Binding-site contacts:
Ligand atom C3 contacts residue ASP121 of chain 3.A at 3.5 Å.
Ligand atom C4 contacts residue GLY246 of chain 3.A at 3.6 Å.
Ligand atom P contacts residue TYR264 of chain 3.A at 3.8 Å.
Ligand atom O1 contacts residue ASP121 of chain 3.A at 3.4 Å (salt-bridge).
Ligand atom O6 contacts residue LYS274 of chain 3.A at 3.0 Å (salt-bridge).
Ligand atom O3 contacts residue ASP121 of chain 3.A at 2.5 Å (salt-bridge).
Ligand atom C2 contacts residue LYS274 of chain 3.A at 4.0 Å.
Ligand atom O1P contacts residue TYR244 of chain 3.A at 2.7 Å (h-bond).
Ligand atom O2P contacts residue TYR264 of chain 3.A at 2.6 Å (h-bond).
Ligand atom O1 contacts residue GLU280 of chain 3.A at 2.6 Å (salt-bridge).
Ligand atom O6 contacts residue TYR264 of chain 3.A at 3.5 Å.
Ligand atom O4 contacts residue MET248 of chain 3.A at 3.2 Å (h-bond).
Ligand atom P contacts residue TYR244 of chain 3.A at 3.9 Å.
Ligand atom P contacts residue LYS274 of chain 3.A at 4.0 Å.
Ligand atom C5 contacts residue LYS274 of chain 3.A at 3.9 Å.
Ligand atom O3P contacts residue ASN212 of chain 3.A at 3.9 Å.
Ligand atom O3 contacts residue SER247 of chain 3.A at 3.7 Å.
Ligand atom O2P contacts residue ASN212 of chain 3.A at 4.0 Å.
Ligand atom C3 contacts residue MET248 of chain 3.A at 3.6 Å (hydrophobic).
Ligand atom C6 contacts residue LYS274 of chain 3.A at 4.0 Å.
Ligand atom C1 contacts residue GLU280 of chain 3.A at 4.0 Å.
Ligand atom C6 contacts residue GLY246 of chain 3.A at 3.8 Å.
Ligand atom O2P contacts residue LYS274 of chain 3.A at 3.9 Å.
Ligand atom C6 contacts residue TYR244 of chain 3.A at 3.6 Å (hydrophobic).
Ligand atom O4 contacts residue LEU275 of chain 3.A at 4.0 Å.
Ligand atom O1 contacts residue LEU275 of chain 3.A at 4.0 Å.
Ligand atom C1 contacts residue LYS274 of chain 3.A at 3.9 Å.
Ligand atom C4 contacts residue MET248 of chain 3.A at 3.6 Å (hydrophobic).
Ligand atom P contacts residue ASN212 of chain 3.A at 3.7 Å.
Ligand atom O1P contacts residue ASN212 of chain 3.A at 2.9 Å (h-bond).
Ligand atom O5 contacts residue LYS274 of chain 3.A at 3.0 Å (salt-bridge).
Ligand atom O3P contacts residue ARG243 of chain 2.A at 2.8 Å (salt-bridge).
Ligand atom P contacts residue TYR215 of chain 3.A at 3.7 Å.
Ligand atom O2P contacts residue TYR215 of chain 3.A at 2.6 Å (h-bond).
Ligand atom O3P contacts residue TYR215 of chain 3.A at 4.0 Å.
Ligand atom O1P contacts residue ARG243 of chain 2.A at 3.6 Å.
Ligand atom O1P contacts residue TYR264 of chain 3.A at 3.7 Å.
Ligand atom P contacts residue ARG243 of chain 2.A at 4.0 Å.
Ligand atom O3 contacts residue MET248 of chain 3.A at 2.8 Å (h-bond).
Ligand atom C6 contacts residue TYR264 of chain 3.A at 4.0 Å (hydrophobic).

Sequence of chain 2.A:
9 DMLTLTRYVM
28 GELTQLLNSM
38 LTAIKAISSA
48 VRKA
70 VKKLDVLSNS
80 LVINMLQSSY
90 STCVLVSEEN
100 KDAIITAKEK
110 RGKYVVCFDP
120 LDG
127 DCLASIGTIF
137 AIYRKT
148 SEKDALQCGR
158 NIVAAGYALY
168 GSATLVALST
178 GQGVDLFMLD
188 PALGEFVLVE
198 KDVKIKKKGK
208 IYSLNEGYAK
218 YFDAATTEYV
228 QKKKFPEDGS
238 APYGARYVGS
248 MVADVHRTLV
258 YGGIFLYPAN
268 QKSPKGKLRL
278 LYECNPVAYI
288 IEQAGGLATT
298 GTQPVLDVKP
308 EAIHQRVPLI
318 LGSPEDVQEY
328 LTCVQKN

This small molecule binds to this protein.
Small molecule (SMILES): O=P(O)(O)OC[C@H]1O[C@](O)(CO)[C@@H](O)[C@@H]1O

Sequence of chain 3.A:
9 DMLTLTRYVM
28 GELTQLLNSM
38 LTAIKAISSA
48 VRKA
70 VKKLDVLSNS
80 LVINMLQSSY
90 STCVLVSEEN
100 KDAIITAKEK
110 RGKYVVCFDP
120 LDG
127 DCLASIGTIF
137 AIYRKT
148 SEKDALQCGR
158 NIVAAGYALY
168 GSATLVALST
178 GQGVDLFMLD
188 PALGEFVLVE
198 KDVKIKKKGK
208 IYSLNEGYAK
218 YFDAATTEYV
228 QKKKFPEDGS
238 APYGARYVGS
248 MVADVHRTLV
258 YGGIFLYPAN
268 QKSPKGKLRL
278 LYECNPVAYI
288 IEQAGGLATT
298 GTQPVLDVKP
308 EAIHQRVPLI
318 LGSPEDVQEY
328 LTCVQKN